The small molecule below binds the protein below.
Small molecule (SMILES): N[C@@H](CCC(=O)O)C(=O)O

Sequence of chain 1.A:
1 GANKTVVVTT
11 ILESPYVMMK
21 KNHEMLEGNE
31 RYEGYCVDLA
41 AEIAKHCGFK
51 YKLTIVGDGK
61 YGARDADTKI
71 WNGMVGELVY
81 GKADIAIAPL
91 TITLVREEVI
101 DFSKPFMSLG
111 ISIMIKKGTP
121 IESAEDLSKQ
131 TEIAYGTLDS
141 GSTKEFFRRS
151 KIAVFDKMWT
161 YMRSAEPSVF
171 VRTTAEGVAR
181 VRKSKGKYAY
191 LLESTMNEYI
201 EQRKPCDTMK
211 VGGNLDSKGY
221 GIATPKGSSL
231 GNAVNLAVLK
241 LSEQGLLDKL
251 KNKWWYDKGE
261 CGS

Binding-site contacts:
Ligand atom OXT contacts residue PRO89 of chain 1.A at 3.7 Å.
Ligand atom OXT contacts residue ARG96 of chain 1.A at 2.8 Å (salt-bridge).
Ligand atom O contacts residue ARG96 of chain 1.A at 2.7 Å (salt-bridge).
Ligand atom CB contacts residue LEU138 of chain 1.A at 4.0 Å (hydrophobic).
Ligand atom N contacts residue GLU193 of chain 1.A at 2.8 Å (salt-bridge).
Ligand atom OXT contacts residue LEU90 of chain 1.A at 3.6 Å.
Ligand atom OXT contacts residue THR91 of chain 1.A at 3.0 Å (h-bond).
Ligand atom CA contacts residue THR91 of chain 1.A at 3.5 Å.
Ligand atom N contacts residue SER142 of chain 1.A at 4.2 Å.
Ligand atom OXT contacts residue TYR61 of chain 1.A at 3.5 Å.
Ligand atom OE1 contacts residue GLU193 of chain 1.A at 3.6 Å.
Ligand atom OE2 contacts residue SER142 of chain 1.A at 3.4 Å (h-bond).
Ligand atom N contacts residue PRO89 of chain 1.A at 3.0 Å (h-bond).
Ligand atom OE2 contacts residue THR143 of chain 1.A at 3.1 Å (h-bond).
Ligand atom CG contacts residue LEU138 of chain 1.A at 3.7 Å (hydrophobic).
Ligand atom N contacts residue TYR61 of chain 1.A at 4.0 Å.
Ligand atom CA contacts residue PRO89 of chain 1.A at 4.2 Å (hydrophobic).
Ligand atom CD contacts residue THR143 of chain 1.A at 3.2 Å.
Ligand atom CA contacts residue SER142 of chain 1.A at 3.4 Å.
Ligand atom C contacts residue TYR61 of chain 1.A at 3.7 Å (hydrophobic).
Ligand atom C contacts residue THR91 of chain 1.A at 3.7 Å.
Ligand atom N contacts residue TYR220 of chain 1.A at 3.8 Å.
Ligand atom CB contacts residue TYR61 of chain 1.A at 3.4 Å (hydrophobic).
Ligand atom CD contacts residue LEU138 of chain 1.A at 4.0 Å (hydrophobic).
Ligand atom C contacts residue ARG96 of chain 1.A at 3.4 Å.
Ligand atom OE2 contacts residue GLY141 of chain 1.A at 3.7 Å.
Ligand atom CA contacts residue TYR61 of chain 1.A at 4.1 Å (hydrophobic).
Ligand atom C contacts residue SER142 of chain 1.A at 3.5 Å.
Ligand atom OXT contacts residue SER142 of chain 1.A at 4.2 Å.
Ligand atom O contacts residue GLY141 of chain 1.A at 3.2 Å.
Ligand atom O contacts residue SER142 of chain 1.A at 2.8 Å (h-bond).
Ligand atom N contacts residue THR91 of chain 1.A at 3.0 Å (h-bond).
Ligand atom CG contacts residue GLU193 of chain 1.A at 3.6 Å.
Ligand atom CA contacts residue GLU193 of chain 1.A at 3.5 Å.
Ligand atom O contacts residue TYR61 of chain 1.A at 3.5 Å.
Ligand atom CD contacts residue GLU193 of chain 1.A at 3.9 Å.
Ligand atom OE1 contacts residue THR143 of chain 1.A at 2.6 Å (h-bond).
Ligand atom CB contacts residue GLU193 of chain 1.A at 4.1 Å.
Ligand atom OE2 contacts residue LEU138 of chain 1.A at 4.2 Å.
Ligand atom CG contacts residue TYR61 of chain 1.A at 4.1 Å (hydrophobic).